Sequence of chain 1.A:
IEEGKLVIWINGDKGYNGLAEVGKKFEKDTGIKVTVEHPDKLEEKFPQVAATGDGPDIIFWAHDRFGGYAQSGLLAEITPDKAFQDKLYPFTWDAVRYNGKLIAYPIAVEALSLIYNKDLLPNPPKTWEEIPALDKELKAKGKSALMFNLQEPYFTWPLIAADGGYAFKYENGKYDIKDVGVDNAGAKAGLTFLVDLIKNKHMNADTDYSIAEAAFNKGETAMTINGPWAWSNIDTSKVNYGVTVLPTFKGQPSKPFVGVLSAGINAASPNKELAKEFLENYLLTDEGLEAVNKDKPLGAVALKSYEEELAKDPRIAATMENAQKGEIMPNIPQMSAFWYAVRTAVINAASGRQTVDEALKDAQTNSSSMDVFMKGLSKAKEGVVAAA

A protein and the small-molecule ligand that binds it are described below.
Small molecule (SMILES): OC[C@H]1O[C@H](O[C@H]2[C@H](O)[C@@H](O)[C@@H](O)O[C@@H]2CO)[C@H](O)[C@@H](O)[C@@H]1O

Binding-site contacts:
Ligand atom O6 contacts residue PRO155 of chain 1.A at 3.3 Å.
Ligand atom C6 contacts residue GLU154 of chain 1.A at 3.4 Å.
Ligand atom C4 contacts residue TYR156 of chain 1.A at 4.0 Å (hydrophobic).
Ligand atom O2 contacts residue GLU112 of chain 1.A at 2.7 Å (salt-bridge).
Ligand atom O1 contacts residue ASN13 of chain 1.A at 3.3 Å (h-bond).
Ligand atom O6 contacts residue TYR156 of chain 1.A at 3.0 Å (h-bond).
Ligand atom O4 contacts residue ARG67 of chain 1.A at 2.9 Å (salt-bridge).
Ligand atom C1 contacts residue TRP231 of chain 1.A at 3.8 Å (hydrophobic).
Ligand atom O5 contacts residue TYR156 of chain 1.A at 3.3 Å.
Ligand atom O4 contacts residue TRP341 of chain 1.A at 3.9 Å.
Ligand atom C6 contacts residue PRO155 of chain 1.A at 3.7 Å (hydrophobic).
Ligand atom C1 contacts residue TYR156 of chain 1.A at 3.6 Å (hydrophobic).
Ligand atom O2 contacts residue MET331 of chain 1.A at 4.0 Å.
Ligand atom O2 contacts residue TRP63 of chain 1.A at 3.2 Å (h-bond).
Ligand atom O3 contacts residue ARG67 of chain 1.A at 3.0 Å (salt-bridge).
Ligand atom C2 contacts residue GLU112 of chain 1.A at 3.5 Å.
Ligand atom O1 contacts residue ASP15 of chain 1.A at 3.3 Å (salt-bridge).
Ligand atom C2 contacts residue TRP231 of chain 1.A at 4.0 Å (hydrophobic).
Ligand atom O3 contacts residue GLU112 of chain 1.A at 3.8 Å.
Ligand atom C1 contacts residue ASP15 of chain 1.A at 3.8 Å.
Ligand atom C3 contacts residue TRP63 of chain 1.A at 3.6 Å (hydrophobic).
Ligand atom C6 contacts residue TRP341 of chain 1.A at 3.6 Å (hydrophobic).
Ligand atom C2 contacts residue TRP63 of chain 1.A at 4.0 Å (hydrophobic).
Ligand atom C4 contacts residue TRP341 of chain 1.A at 3.5 Å (hydrophobic).
Ligand atom O2 contacts residue LYS16 of chain 1.A at 2.7 Å (salt-bridge).
Ligand atom O6 contacts residue GLU154 of chain 1.A at 2.7 Å (salt-bridge).
Ligand atom O3 contacts residue ALA64 of chain 1.A at 3.3 Å.
Ligand atom O3 contacts residue ASP66 of chain 1.A at 2.6 Å (salt-bridge).
Ligand atom C6 contacts residue TYR156 of chain 1.A at 3.8 Å (hydrophobic).
Ligand atom O1 contacts residue LYS16 of chain 1.A at 3.7 Å.
Ligand atom O3 contacts residue TRP63 of chain 1.A at 3.4 Å (h-bond).
Ligand atom O6 contacts residue PHE157 of chain 1.A at 3.8 Å.
Ligand atom O3 contacts residue TRP341 of chain 1.A at 3.8 Å.
Ligand atom C3 contacts residue ASP66 of chain 1.A at 3.6 Å.
Ligand atom C2 contacts residue LYS16 of chain 1.A at 3.7 Å.
Ligand atom O2 contacts residue ALA64 of chain 1.A at 3.5 Å.
Ligand atom C2 contacts residue TRP341 of chain 1.A at 4.0 Å (hydrophobic).
Ligand atom C1 contacts residue LYS16 of chain 1.A at 3.8 Å.
Ligand atom O2 contacts residue ASP66 of chain 1.A at 2.6 Å (salt-bridge).
Ligand atom C2 contacts residue ASP66 of chain 1.A at 3.4 Å.